Binding-site contacts:
Ligand atom C18 contacts residue VAL313 of chain 10.E at 3.3 Å (hydrophobic).
Ligand atom C7 contacts residue LEU253 of chain 10.E at 3.9 Å (hydrophobic).
Ligand atom C5 contacts residue CYS239 of chain 10.E at 3.8 Å (hydrophobic).
Ligand atom C6 contacts residue CYS239 of chain 10.E at 3.8 Å (hydrophobic).
Ligand atom C3 contacts residue CYS239 of chain 10.E at 3.7 Å (hydrophobic).
Ligand atom O6 contacts residue ASN256 of chain 10.E at 3.6 Å.
Ligand atom C17 contacts residue LYS350 of chain 10.E at 3.9 Å.
Ligand atom C16 contacts residue LYS350 of chain 10.E at 3.4 Å.
Ligand atom C5 contacts residue LEU253 of chain 10.E at 3.8 Å (hydrophobic).
Ligand atom C20 contacts residue LEU253 of chain 10.E at 3.9 Å (hydrophobic).
Ligand atom S1 contacts residue SER178 of chain 10.D at 3.1 Å.
Ligand atom O2 contacts residue CYS239 of chain 10.E at 3.1 Å (h-bond).
Ligand atom C18 contacts residue VAL181 of chain 10.D at 3.8 Å (hydrophobic).
Ligand atom C7 contacts residue ALA248 of chain 10.E at 3.3 Å (hydrophobic).
Ligand atom C1 contacts residue LEU253 of chain 10.E at 3.4 Å (hydrophobic).
Ligand atom C6 contacts residue VAL236 of chain 10.E at 3.8 Å (hydrophobic).
Ligand atom O1 contacts residue LEU253 of chain 10.E at 3.9 Å.
Ligand atom O5 contacts residue LYS350 of chain 10.E at 2.9 Å.
Ligand atom O4 contacts residue LEU246 of chain 10.E at 3.8 Å.
Ligand atom O5 contacts residue VAL181 of chain 10.D at 3.8 Å.
Ligand atom C18 contacts residue MET257 of chain 10.E at 3.5 Å (hydrophobic).
Ligand atom C3 contacts residue LEU253 of chain 10.E at 3.6 Å (hydrophobic).
Ligand atom C2 contacts residue ALA314 of chain 10.E at 3.8 Å (hydrophobic).
Ligand atom C17 contacts residue ASN256 of chain 10.E at 3.8 Å.
Ligand atom O1 contacts residue ALA314 of chain 10.E at 3.3 Å.
Ligand atom C8 contacts residue LEU253 of chain 10.E at 3.7 Å (hydrophobic).
Ligand atom C4 contacts residue ILE368 of chain 10.E at 3.3 Å (hydrophobic).
Ligand atom O5 contacts residue ALA180 of chain 10.D at 3.7 Å.
Ligand atom C4 contacts residue VAL236 of chain 10.E at 3.8 Å (hydrophobic).
Ligand atom C22 contacts residue LEU253 of chain 10.E at 3.4 Å (hydrophobic).
Ligand atom O3 contacts residue ALA248 of chain 10.E at 3.2 Å.
Ligand atom C9 contacts residue LEU253 of chain 10.E at 3.8 Å (hydrophobic).
Ligand atom C12 contacts residue LEU246 of chain 10.E at 3.8 Å (hydrophobic).
Ligand atom S1 contacts residue THR179 of chain 10.D at 3.8 Å.
Ligand atom C6 contacts residue LEU240 of chain 10.E at 3.7 Å (hydrophobic).
Ligand atom O5 contacts residue THR179 of chain 10.D at 3.9 Å.
Ligand atom O6 contacts residue VAL181 of chain 10.D at 3.1 Å.
Ligand atom C19 contacts residue ASN256 of chain 10.E at 3.8 Å.
Ligand atom C5 contacts residue ALA248 of chain 10.E at 3.8 Å (hydrophobic).
Ligand atom O3 contacts residue CYS239 of chain 10.E at 3.2 Å (h-bond).

Sequence of chain 10.E:
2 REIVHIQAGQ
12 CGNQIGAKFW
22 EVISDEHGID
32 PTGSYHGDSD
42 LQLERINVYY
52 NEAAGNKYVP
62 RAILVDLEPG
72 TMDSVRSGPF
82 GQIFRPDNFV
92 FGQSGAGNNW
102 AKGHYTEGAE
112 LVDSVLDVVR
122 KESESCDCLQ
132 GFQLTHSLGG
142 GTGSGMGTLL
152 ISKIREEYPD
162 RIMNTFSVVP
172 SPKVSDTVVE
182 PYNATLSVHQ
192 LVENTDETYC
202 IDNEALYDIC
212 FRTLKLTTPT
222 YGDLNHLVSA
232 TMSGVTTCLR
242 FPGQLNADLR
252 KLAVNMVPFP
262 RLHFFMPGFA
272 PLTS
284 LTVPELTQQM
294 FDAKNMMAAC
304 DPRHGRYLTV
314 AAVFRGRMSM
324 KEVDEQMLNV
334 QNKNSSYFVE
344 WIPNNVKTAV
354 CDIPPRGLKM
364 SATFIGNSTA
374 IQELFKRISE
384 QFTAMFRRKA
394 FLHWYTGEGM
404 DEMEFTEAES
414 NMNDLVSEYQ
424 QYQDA

Sequence of chain 10.D:
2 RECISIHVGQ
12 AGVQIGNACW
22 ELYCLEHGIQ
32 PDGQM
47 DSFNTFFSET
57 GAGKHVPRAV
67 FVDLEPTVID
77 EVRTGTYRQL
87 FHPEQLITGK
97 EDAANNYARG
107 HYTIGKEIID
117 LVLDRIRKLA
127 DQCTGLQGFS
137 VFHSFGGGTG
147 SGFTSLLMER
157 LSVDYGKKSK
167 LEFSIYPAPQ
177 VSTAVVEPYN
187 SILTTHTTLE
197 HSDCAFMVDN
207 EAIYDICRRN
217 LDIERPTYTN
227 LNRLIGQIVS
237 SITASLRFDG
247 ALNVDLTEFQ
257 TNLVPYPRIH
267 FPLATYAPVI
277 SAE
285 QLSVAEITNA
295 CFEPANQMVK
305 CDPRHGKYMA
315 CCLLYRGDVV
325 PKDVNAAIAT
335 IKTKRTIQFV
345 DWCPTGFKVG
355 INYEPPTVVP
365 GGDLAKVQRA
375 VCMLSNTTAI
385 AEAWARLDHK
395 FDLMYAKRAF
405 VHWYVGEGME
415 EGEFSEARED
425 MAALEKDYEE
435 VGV

This protein binds this small molecule.
Small molecule (SMILES): COc1cc2c(c(OC)c1OC)-c1ccc(OC)c(=O)cc1[C@@H](NC(=O)CS)CC2